The small molecule below binds the protein below.
Small molecule (SMILES): CC(=O)N[C@@H]1[C@@H](O)[C@H](O)[C@@H](CO)O[C@H]1O

Sequence of chain 1.C:
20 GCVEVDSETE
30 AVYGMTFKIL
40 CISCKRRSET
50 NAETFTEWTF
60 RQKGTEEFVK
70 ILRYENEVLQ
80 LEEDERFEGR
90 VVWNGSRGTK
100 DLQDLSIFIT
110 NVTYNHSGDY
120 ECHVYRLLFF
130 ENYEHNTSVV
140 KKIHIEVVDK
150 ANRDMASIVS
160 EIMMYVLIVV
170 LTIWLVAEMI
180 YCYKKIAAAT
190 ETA

Binding-site contacts:
Ligand atom O7 contacts residue ASN135 of chain 1.C at 3.3 Å (h-bond).
Ligand atom C1 contacts residue ASN135 of chain 1.C at 1.4 Å.
Ligand atom O7 contacts residue TYR124 of chain 1.C at 3.9 Å.
Ligand atom C5 contacts residue ASN135 of chain 1.C at 3.6 Å.
Ligand atom C2 contacts residue ASN135 of chain 1.C at 2.5 Å.
Ligand atom C8 contacts residue ASN135 of chain 1.C at 4.0 Å.
Ligand atom C7 contacts residue ASN135 of chain 1.C at 3.3 Å.
Ligand atom O5 contacts residue ASN135 of chain 1.C at 2.4 Å (h-bond).
Ligand atom O7 contacts residue SER137 of chain 1.C at 3.8 Å.
Ligand atom N2 contacts residue ASN135 of chain 1.C at 2.9 Å (h-bond).
Ligand atom C6 contacts residue PHE54 of chain 1.C at 4.2 Å (hydrophobic).
Ligand atom O3 contacts residue TYR124 of chain 1.C at 3.7 Å.
Ligand atom C4 contacts residue ASN135 of chain 1.C at 4.2 Å.
Ligand atom C3 contacts residue ASN135 of chain 1.C at 3.8 Å.
Ligand atom O4 contacts residue PHE54 of chain 1.C at 4.1 Å.
Ligand atom C8 contacts residue THR136 of chain 1.C at 4.3 Å.
Ligand atom C7 contacts residue THR136 of chain 1.C at 4.1 Å.
Ligand atom C4 contacts residue PHE54 of chain 1.C at 3.9 Å (hydrophobic).
Ligand atom O7 contacts residue THR136 of chain 1.C at 3.1 Å (h-bond).